Sequence of chain 1.A:
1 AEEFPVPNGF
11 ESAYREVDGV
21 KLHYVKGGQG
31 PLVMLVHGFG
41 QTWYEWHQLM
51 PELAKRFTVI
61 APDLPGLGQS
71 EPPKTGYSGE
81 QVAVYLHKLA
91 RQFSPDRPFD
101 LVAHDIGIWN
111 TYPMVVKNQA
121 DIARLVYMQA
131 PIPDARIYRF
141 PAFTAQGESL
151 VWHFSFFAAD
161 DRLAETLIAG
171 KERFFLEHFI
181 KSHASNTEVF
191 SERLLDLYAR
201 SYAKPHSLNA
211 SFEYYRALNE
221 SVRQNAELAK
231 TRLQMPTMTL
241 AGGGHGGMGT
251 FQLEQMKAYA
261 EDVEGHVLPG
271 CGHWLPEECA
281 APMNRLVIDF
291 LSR

A small-molecule ligand and the protein it binds are described below.
Small molecule (SMILES): OC[C@H](O)c1ccccc1

Binding-site contacts:
Ligand atom C7 contacts residue HIS273 of chain 1.A at 3.5 Å.
Ligand atom C8 contacts residue HIS273 of chain 1.A at 3.2 Å.
Ligand atom O1 contacts residue ILE106 of chain 1.A at 3.5 Å (h-bond).
Ligand atom C8 contacts residue ASP105 of chain 1.A at 3.4 Å.
Ligand atom C2 contacts residue HIS153 of chain 1.A at 4.0 Å.
Ligand atom C7 contacts residue HIS183 of chain 1.A at 3.5 Å.
Ligand atom O1 contacts residue ALA130 of chain 1.A at 4.0 Å.
Ligand atom C7 contacts residue FEH1 of chain 1.F at 1.6 Å.
Ligand atom C1 contacts residue ASP105 of chain 1.A at 1.4 Å.
Ligand atom C4 contacts residue ASP105 of chain 1.A at 3.1 Å.
Ligand atom C4 contacts residue FEH1 of chain 1.F at 1.1 Å.
Ligand atom C6 contacts residue LEU150 of chain 1.A at 4.2 Å (hydrophobic).
Ligand atom C6 contacts residue HIS183 of chain 1.A at 3.5 Å.
Ligand atom C8 contacts residue HIS153 of chain 1.A at 3.9 Å.
Ligand atom O1 contacts residue FEH1 of chain 1.F at 1.7 Å.
Ligand atom O1 contacts residue GLN129 of chain 1.A at 3.8 Å.
Ligand atom C3 contacts residue HIS153 of chain 1.A at 4.0 Å.
Ligand atom C8 contacts residue PHE179 of chain 1.A at 4.0 Å (hydrophobic).
Ligand atom O1 contacts residue ASP105 of chain 1.A at 0.0 Å (salt-bridge).
Ligand atom C2 contacts residue HIS273 of chain 1.A at 3.2 Å.
Ligand atom C1 contacts residue HIS273 of chain 1.A at 3.9 Å.
Ligand atom C3 contacts residue TYR215 of chain 1.A at 3.5 Å (hydrophobic).
Ligand atom C6 contacts residue FEH1 of chain 1.F at 0.8 Å.
Ligand atom C6 contacts residue HIS153 of chain 1.A at 4.1 Å.
Ligand atom C1 contacts residue FEH1 of chain 1.F at 0.9 Å.
Ligand atom C5 contacts residue FEH1 of chain 1.F at 0.6 Å.
Ligand atom C7 contacts residue HIS153 of chain 1.A at 3.9 Å.
Ligand atom C2 contacts residue ASP105 of chain 1.A at 2.4 Å.
Ligand atom C3 contacts residue FEH1 of chain 1.F at 1.1 Å.
Ligand atom C3 contacts residue PHE154 of chain 1.A at 3.9 Å (hydrophobic).
Ligand atom C3 contacts residue TRP109 of chain 1.A at 3.9 Å (hydrophobic).
Ligand atom C6 contacts residue HIS273 of chain 1.A at 3.5 Å.
Ligand atom O1 contacts residue HIS273 of chain 1.A at 3.5 Å.
Ligand atom C5 contacts residue HIS273 of chain 1.A at 3.7 Å.
Ligand atom C3 contacts residue ILE106 of chain 1.A at 3.8 Å (hydrophobic).
Ligand atom C8 contacts residue FEH1 of chain 1.F at 1.4 Å.
Ligand atom C1 contacts residue TYR215 of chain 1.A at 3.9 Å (hydrophobic).
Ligand atom C2 contacts residue FEH1 of chain 1.F at 1.0 Å.
Ligand atom C4 contacts residue HIS273 of chain 1.A at 3.4 Å.
Ligand atom C3 contacts residue ASP105 of chain 1.A at 2.4 Å.